This small molecule binds to this protein.
Small molecule (SMILES): CC(=O)N[C@H]1[C@H](O[C@H]2[C@H](O)[C@@H](NC(C)=O)CO[C@@H]2CO)O[C@H](CO)[C@@H](O[C@@H]2O[C@H](CO[C@H]3O[C@H](CO)[C@@H](O)[C@H](O)[C@@H]3O)[C@@H](O)[C@H](O[C@H]3O[C@H](CO)[C@@H](O)[C@H](O)[C@@H]3O)[C@@H]2O)[C@@H]1O

Binding-site contacts:
Ligand atom C8 contacts residue PHE345 of chain 1.C at 4.4 Å (hydrophobic).
Ligand atom C4 contacts residue ASN232 of chain 1.C at 4.2 Å.
Ligand atom C6 contacts residue NAG1 of chain 1.JB at 3.7 Å.
Ligand atom C1 contacts residue SER415 of chain 1.C at 3.7 Å.
Ligand atom C7 contacts residue ASN232 of chain 1.C at 3.8 Å.
Ligand atom C7 contacts residue ASN346 of chain 1.C at 3.9 Å.
Ligand atom O3 contacts residue CYS413 of chain 1.C at 4.4 Å.
Ligand atom C2 contacts residue ASN232 of chain 1.C at 2.4 Å.
Ligand atom O7 contacts residue ASN232 of chain 1.C at 4.3 Å.
Ligand atom C4 contacts residue VAL414 of chain 1.C at 4.1 Å (hydrophobic).
Ligand atom C5 contacts residue NAG1 of chain 1.JB at 3.8 Å.
Ligand atom C3 contacts residue VAL414 of chain 1.C at 3.8 Å (hydrophobic).
Ligand atom C5 contacts residue GLU181 of chain 1.C at 4.2 Å.
Ligand atom O7 contacts residue PRO182 of chain 1.C at 4.0 Å.
Ligand atom C5 contacts residue ASN232 of chain 1.C at 3.6 Å.
Ligand atom C8 contacts residue SER415 of chain 1.C at 4.0 Å.
Ligand atom O6 contacts residue CYS347 of chain 1.C at 4.5 Å.
Ligand atom C8 contacts residue LEU231 of chain 1.C at 3.8 Å (hydrophobic).
Ligand atom C6 contacts residue GLU181 of chain 1.C at 3.9 Å.
Ligand atom C2 contacts residue SER415 of chain 1.C at 3.6 Å.
Ligand atom C7 contacts residue SER415 of chain 1.C at 4.0 Å.
Ligand atom C3 contacts residue SER415 of chain 1.C at 3.8 Å.
Ligand atom N2 contacts residue SER415 of chain 1.C at 3.0 Å (h-bond).
Ligand atom O4 contacts residue VAL414 of chain 1.C at 3.9 Å.
Ligand atom C5 contacts residue VAL414 of chain 1.C at 3.8 Å (hydrophobic).
Ligand atom O5 contacts residue ASN232 of chain 1.C at 2.3 Å (h-bond).
Ligand atom O6 contacts residue GLY348 of chain 1.C at 3.4 Å.
Ligand atom C6 contacts residue GLY348 of chain 1.C at 4.2 Å.
Ligand atom C3 contacts residue ASN232 of chain 1.C at 3.8 Å.
Ligand atom O5 contacts residue NAG1 of chain 1.JB at 4.4 Å.
Ligand atom O5 contacts residue VAL414 of chain 1.C at 4.5 Å.
Ligand atom C1 contacts residue VAL414 of chain 1.C at 4.2 Å (hydrophobic).
Ligand atom N2 contacts residue ASN232 of chain 1.C at 2.9 Å (h-bond).
Ligand atom O4 contacts residue GLU181 of chain 1.C at 4.4 Å.
Ligand atom O7 contacts residue ASN346 of chain 1.C at 3.7 Å.
Ligand atom C8 contacts residue ASN346 of chain 1.C at 3.4 Å.
Ligand atom C1 contacts residue ASN232 of chain 1.C at 1.4 Å.

Sequence of chain 1.C:
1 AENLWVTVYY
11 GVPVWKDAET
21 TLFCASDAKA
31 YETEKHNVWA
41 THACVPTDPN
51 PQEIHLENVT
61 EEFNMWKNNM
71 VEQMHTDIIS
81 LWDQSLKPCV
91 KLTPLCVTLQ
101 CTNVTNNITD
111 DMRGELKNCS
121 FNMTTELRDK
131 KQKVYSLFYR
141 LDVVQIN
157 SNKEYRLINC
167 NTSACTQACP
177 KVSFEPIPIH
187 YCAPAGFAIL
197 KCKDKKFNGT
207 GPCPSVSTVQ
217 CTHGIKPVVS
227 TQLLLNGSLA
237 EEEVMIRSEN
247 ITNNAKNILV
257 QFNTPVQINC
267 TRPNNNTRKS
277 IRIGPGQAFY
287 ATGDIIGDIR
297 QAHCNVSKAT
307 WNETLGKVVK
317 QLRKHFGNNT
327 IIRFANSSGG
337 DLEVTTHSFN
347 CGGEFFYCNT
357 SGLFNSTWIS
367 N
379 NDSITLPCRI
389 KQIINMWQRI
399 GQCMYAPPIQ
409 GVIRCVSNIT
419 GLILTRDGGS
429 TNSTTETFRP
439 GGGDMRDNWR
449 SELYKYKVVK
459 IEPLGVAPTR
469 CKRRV